Sequence of chain 1.A:
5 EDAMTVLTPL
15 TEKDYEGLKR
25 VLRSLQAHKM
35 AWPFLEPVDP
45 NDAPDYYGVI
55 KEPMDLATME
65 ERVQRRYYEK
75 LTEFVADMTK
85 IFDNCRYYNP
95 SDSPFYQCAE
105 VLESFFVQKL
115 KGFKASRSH

Binding-site contacts:
Ligand atom C3 contacts residue PHE99 of chain 1.A at 4.2 Å (hydrophobic).
Ligand atom N1 contacts residue ASP46 of chain 1.A at 3.8 Å.
Ligand atom C5 contacts residue ASN93 of chain 1.A at 4.2 Å.
Ligand atom C8 contacts residue VAL42 of chain 1.A at 4.2 Å (hydrophobic).
Ligand atom C9 contacts residue ASP46 of chain 1.A at 4.1 Å.
Ligand atom C8 contacts residue PHE99 of chain 1.A at 3.7 Å (hydrophobic).
Ligand atom C2 contacts residue ASP46 of chain 1.A at 3.7 Å.
Ligand atom C4 contacts residue PHE99 of chain 1.A at 3.8 Å (hydrophobic).
Ligand atom N2 contacts residue CYS89 of chain 1.A at 3.9 Å.
Ligand atom C10 contacts residue VAL42 of chain 1.A at 4.1 Å (hydrophobic).
Ligand atom C11 contacts residue PHE99 of chain 1.A at 3.6 Å (hydrophobic).
Ligand atom S1 contacts residue PRO37 of chain 1.A at 3.4 Å (h-bond).
Ligand atom N2 contacts residue ASN93 of chain 1.A at 3.6 Å.
Ligand atom N3 contacts residue TYR92 of chain 1.A at 4.5 Å.
Ligand atom C4 contacts residue ASP46 of chain 1.A at 4.4 Å.
Ligand atom C5 contacts residue ALA47 of chain 1.A at 4.3 Å (hydrophobic).
Ligand atom C10 contacts residue PHE99 of chain 1.A at 3.6 Å (hydrophobic).
Ligand atom O1 contacts residue PHE99 of chain 1.A at 3.5 Å.
Ligand atom C9 contacts residue ALA47 of chain 1.A at 4.3 Å (hydrophobic).
Ligand atom N3 contacts residue PHE99 of chain 1.A at 4.3 Å.
Ligand atom O2 contacts residue ALA47 of chain 1.A at 4.0 Å.
Ligand atom C9 contacts residue PHE99 of chain 1.A at 3.9 Å (hydrophobic).
Ligand atom C6 contacts residue PHE99 of chain 1.A at 3.7 Å (hydrophobic).
Ligand atom C1 contacts residue TYR92 of chain 1.A at 4.4 Å (hydrophobic).
Ligand atom S1 contacts residue VAL42 of chain 1.A at 4.2 Å.
Ligand atom C5 contacts residue TYR92 of chain 1.A at 4.0 Å (hydrophobic).
Ligand atom C11 contacts residue VAL42 of chain 1.A at 4.1 Å (hydrophobic).
Ligand atom N3 contacts residue VAL42 of chain 1.A at 4.2 Å.
Ligand atom N3 contacts residue ASN93 of chain 1.A at 3.5 Å (h-bond).
Ligand atom C11 contacts residue PRO37 of chain 1.A at 3.5 Å (hydrophobic).
Ligand atom N3 contacts residue TYR50 of chain 1.A at 4.1 Å.
Ligand atom C5 contacts residue PHE99 of chain 1.A at 3.7 Å (hydrophobic).
Ligand atom O2 contacts residue ASP46 of chain 1.A at 3.3 Å (salt-bridge).
Ligand atom C3 contacts residue ASP46 of chain 1.A at 3.9 Å.
Ligand atom C4 contacts residue ALA47 of chain 1.A at 4.0 Å (hydrophobic).
Ligand atom C7 contacts residue PHE99 of chain 1.A at 3.5 Å (hydrophobic).
Ligand atom C6 contacts residue ASN93 of chain 1.A at 3.7 Å.
Ligand atom S1 contacts residue PHE38 of chain 1.A at 3.7 Å.
Ligand atom C6 contacts residue TYR92 of chain 1.A at 3.9 Å (hydrophobic).
Ligand atom N2 contacts residue PHE38 of chain 1.A at 4.4 Å.

The small molecule below binds the protein below.
Small molecule (SMILES): CCNC(=O)Oc1ccc(-c2csnn2)cc1